Sequence of chain 1.D:
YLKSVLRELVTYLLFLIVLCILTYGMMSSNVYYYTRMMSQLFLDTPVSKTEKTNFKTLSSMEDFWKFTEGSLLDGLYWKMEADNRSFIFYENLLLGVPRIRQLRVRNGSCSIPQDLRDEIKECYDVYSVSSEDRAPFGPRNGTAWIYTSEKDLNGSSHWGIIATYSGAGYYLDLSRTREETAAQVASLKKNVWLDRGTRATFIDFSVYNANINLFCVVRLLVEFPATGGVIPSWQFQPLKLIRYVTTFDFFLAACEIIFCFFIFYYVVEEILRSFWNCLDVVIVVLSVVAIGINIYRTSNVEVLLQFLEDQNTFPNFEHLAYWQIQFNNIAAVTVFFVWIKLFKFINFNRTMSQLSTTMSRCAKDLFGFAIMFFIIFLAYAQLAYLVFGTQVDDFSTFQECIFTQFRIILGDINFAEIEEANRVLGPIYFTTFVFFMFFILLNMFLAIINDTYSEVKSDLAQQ

This small molecule binds to this protein.
Small molecule (SMILES): CC(=O)N[C@@H]1[C@@H](O)[C@H](O)[C@@H](CO)O[C@H]1O

Binding-site contacts:
Ligand atom C5 contacts residue ASN170 of chain 1.D at 3.6 Å.
Ligand atom O5 contacts residue ASN170 of chain 1.D at 2.2 Å (h-bond).
Ligand atom C4 contacts residue ASN170 of chain 1.D at 4.2 Å.
Ligand atom C3 contacts residue ASN170 of chain 1.D at 3.8 Å.
Ligand atom N2 contacts residue ASN170 of chain 1.D at 3.0 Å.
Ligand atom O4 contacts residue ASN220 of chain 1.D at 4.4 Å.
Ligand atom C7 contacts residue ASN170 of chain 1.D at 3.7 Å.
Ligand atom C2 contacts residue ASN170 of chain 1.D at 2.5 Å.
Ligand atom O5 contacts residue PRO168 of chain 1.D at 4.1 Å.
Ligand atom C1 contacts residue PRO168 of chain 1.D at 4.0 Å (hydrophobic).
Ligand atom C8 contacts residue ASN170 of chain 1.D at 3.4 Å.
Ligand atom C1 contacts residue ASN170 of chain 1.D at 1.4 Å.